A small-molecule ligand and the protein it binds are described below.
Small molecule (SMILES): CC(=O)N[C@@H]1[C@@H](O)[C@H](O)[C@@H](CO)O[C@H]1O

Sequence of chain 1.B:
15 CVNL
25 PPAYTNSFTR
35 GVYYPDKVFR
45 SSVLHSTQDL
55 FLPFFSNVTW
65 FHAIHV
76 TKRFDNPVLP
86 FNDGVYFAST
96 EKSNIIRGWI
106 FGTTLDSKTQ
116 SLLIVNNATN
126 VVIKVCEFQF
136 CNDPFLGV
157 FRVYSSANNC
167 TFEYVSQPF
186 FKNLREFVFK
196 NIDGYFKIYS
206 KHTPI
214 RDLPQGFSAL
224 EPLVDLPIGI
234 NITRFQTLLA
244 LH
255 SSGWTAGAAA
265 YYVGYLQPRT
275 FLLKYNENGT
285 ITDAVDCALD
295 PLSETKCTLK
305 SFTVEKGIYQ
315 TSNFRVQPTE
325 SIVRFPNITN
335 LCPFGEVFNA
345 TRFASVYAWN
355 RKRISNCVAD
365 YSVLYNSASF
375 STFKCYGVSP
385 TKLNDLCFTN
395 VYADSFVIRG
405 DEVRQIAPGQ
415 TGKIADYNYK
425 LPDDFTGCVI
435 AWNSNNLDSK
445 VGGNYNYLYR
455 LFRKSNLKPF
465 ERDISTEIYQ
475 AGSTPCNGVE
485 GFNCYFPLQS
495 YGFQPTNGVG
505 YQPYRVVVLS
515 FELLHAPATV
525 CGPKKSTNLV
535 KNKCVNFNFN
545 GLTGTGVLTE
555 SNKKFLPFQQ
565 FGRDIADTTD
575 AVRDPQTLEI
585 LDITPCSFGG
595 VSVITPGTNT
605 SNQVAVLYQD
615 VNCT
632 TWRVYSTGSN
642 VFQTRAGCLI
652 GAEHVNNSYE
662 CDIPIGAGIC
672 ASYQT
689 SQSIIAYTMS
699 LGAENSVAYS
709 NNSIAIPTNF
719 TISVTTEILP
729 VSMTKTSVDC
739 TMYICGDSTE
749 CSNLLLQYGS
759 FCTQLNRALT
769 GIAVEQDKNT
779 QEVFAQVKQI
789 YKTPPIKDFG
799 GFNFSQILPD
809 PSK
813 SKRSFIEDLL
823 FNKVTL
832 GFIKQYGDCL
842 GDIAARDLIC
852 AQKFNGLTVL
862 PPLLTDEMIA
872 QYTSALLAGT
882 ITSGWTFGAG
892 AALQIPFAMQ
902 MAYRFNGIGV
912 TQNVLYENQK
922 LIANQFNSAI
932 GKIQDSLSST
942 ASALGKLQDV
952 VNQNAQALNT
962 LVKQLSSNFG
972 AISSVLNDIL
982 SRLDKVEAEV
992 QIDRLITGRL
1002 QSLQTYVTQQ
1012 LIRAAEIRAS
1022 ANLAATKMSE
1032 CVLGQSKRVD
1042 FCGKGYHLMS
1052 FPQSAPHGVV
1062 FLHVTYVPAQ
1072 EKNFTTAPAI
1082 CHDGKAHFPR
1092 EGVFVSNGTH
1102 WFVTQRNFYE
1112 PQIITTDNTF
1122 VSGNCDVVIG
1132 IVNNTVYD

Sequence of chain 1.A:
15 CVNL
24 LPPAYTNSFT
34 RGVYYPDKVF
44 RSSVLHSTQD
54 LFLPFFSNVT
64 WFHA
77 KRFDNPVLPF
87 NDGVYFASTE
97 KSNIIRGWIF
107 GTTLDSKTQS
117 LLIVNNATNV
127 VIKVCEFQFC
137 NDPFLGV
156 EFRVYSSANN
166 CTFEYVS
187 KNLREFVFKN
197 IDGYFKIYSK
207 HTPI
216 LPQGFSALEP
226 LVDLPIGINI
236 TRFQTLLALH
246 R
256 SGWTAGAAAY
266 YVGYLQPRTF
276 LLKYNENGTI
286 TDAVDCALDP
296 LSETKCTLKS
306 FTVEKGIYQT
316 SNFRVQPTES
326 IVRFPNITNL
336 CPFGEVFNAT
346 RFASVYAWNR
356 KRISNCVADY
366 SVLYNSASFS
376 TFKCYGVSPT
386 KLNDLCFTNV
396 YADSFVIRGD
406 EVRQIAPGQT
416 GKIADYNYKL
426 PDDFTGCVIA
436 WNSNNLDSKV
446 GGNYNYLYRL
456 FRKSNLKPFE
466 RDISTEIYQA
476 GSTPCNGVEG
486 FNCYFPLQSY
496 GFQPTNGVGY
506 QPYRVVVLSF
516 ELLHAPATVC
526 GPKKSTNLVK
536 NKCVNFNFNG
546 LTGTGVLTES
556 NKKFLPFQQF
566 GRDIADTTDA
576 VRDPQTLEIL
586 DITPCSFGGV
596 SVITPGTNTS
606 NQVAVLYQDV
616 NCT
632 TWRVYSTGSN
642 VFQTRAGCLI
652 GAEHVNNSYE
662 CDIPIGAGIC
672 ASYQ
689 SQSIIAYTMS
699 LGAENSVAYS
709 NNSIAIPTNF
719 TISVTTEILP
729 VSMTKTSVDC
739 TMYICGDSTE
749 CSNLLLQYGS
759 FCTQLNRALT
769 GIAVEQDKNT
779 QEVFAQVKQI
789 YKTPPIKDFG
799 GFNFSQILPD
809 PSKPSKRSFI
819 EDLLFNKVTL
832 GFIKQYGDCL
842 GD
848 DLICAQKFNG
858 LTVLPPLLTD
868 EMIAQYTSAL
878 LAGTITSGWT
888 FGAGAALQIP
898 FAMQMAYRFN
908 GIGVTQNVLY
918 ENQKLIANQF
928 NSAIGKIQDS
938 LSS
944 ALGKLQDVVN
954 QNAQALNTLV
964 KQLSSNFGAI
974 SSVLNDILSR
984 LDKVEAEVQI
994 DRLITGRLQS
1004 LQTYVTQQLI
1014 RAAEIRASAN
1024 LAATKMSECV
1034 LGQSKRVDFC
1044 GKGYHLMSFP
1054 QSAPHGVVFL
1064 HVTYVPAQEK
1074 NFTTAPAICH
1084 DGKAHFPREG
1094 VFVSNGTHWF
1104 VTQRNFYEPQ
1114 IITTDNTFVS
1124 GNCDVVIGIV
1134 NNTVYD

Binding-site contacts:
Ligand atom N2 contacts residue ASN165 of chain 1.A at 4.1 Å.
Ligand atom C1 contacts residue ASN165 of chain 1.A at 2.9 Å.
Ligand atom O7 contacts residue ASN165 of chain 1.A at 4.1 Å.
Ligand atom C2 contacts residue ASN165 of chain 1.A at 3.4 Å.
Ligand atom O6 contacts residue ASN165 of chain 1.A at 4.5 Å.
Ligand atom O5 contacts residue ASN164 of chain 1.A at 3.4 Å (h-bond).
Ligand atom C6 contacts residue ASN164 of chain 1.A at 3.7 Å.
Ligand atom C8 contacts residue ALA352 of chain 1.B at 4.5 Å (hydrophobic).
Ligand atom O6 contacts residue ASN164 of chain 1.A at 2.6 Å (h-bond).
Ligand atom N2 contacts residue TYR351 of chain 1.B at 4.4 Å.
Ligand atom C1 contacts residue ASN164 of chain 1.A at 4.5 Å.
Ligand atom C7 contacts residue ILE468 of chain 1.B at 4.5 Å (hydrophobic).
Ligand atom C7 contacts residue ASN165 of chain 1.A at 4.1 Å.
Ligand atom C5 contacts residue ASN164 of chain 1.A at 4.2 Å.
Ligand atom O5 contacts residue ASN165 of chain 1.A at 2.9 Å (h-bond).
Ligand atom C5 contacts residue ASN165 of chain 1.A at 4.3 Å.
Ligand atom C8 contacts residue ILE468 of chain 1.B at 3.4 Å (hydrophobic).